Sequence of chain 1.B:
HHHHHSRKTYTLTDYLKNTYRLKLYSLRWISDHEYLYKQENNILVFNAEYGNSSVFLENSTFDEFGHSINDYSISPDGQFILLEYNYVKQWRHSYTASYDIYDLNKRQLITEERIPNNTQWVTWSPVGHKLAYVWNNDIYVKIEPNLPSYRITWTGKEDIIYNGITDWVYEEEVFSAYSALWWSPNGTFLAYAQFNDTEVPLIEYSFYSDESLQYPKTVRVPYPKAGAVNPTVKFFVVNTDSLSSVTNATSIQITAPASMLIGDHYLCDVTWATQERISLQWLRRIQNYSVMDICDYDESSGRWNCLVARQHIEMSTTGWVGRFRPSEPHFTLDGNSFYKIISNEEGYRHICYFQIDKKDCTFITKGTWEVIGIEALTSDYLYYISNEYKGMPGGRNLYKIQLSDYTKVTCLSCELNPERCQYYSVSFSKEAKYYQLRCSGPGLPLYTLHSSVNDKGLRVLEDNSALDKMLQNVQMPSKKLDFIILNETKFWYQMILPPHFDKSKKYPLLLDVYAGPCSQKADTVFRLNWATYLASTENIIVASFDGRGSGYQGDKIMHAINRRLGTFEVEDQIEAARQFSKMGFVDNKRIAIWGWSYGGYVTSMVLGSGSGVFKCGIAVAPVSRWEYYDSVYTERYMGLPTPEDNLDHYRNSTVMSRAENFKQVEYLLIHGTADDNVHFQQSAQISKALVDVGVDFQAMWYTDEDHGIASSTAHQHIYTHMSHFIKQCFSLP

This protein binds this small molecule.
Small molecule (SMILES): CC(=O)N[C@@H]1[C@@H](O)[C@H](O)[C@@H](CO)O[C@H]1O

Binding-site contacts:
Ligand atom C6 contacts residue GLN282 of chain 1.B at 3.7 Å.
Ligand atom C6 contacts residue GLU283 of chain 1.B at 3.0 Å.
Ligand atom O5 contacts residue GLN282 of chain 1.B at 3.5 Å.
Ligand atom C2 contacts residue THR195 of chain 1.B at 4.2 Å.
Ligand atom C3 contacts residue ASN193 of chain 1.B at 3.8 Å.
Ligand atom O6 contacts residue GLU283 of chain 1.B at 2.8 Å (salt-bridge).
Ligand atom C5 contacts residue ASN193 of chain 1.B at 3.7 Å.
Ligand atom C2 contacts residue ASN193 of chain 1.B at 2.4 Å.
Ligand atom N2 contacts residue ASN193 of chain 1.B at 2.9 Å (h-bond).
Ligand atom C3 contacts residue THR195 of chain 1.B at 4.4 Å.
Ligand atom C5 contacts residue GLU283 of chain 1.B at 4.4 Å.
Ligand atom O5 contacts residue ASN193 of chain 1.B at 2.4 Å (h-bond).
Ligand atom O6 contacts residue GLN282 of chain 1.B at 3.3 Å.
Ligand atom O5 contacts residue THR195 of chain 1.B at 3.6 Å.
Ligand atom C1 contacts residue GLN282 of chain 1.B at 4.3 Å.
Ligand atom C5 contacts residue GLN282 of chain 1.B at 4.2 Å.
Ligand atom O7 contacts residue ASN193 of chain 1.B at 3.5 Å (h-bond).
Ligand atom C7 contacts residue ASN193 of chain 1.B at 3.4 Å.
Ligand atom N2 contacts residue THR195 of chain 1.B at 4.4 Å.
Ligand atom C5 contacts residue THR195 of chain 1.B at 3.7 Å.
Ligand atom C1 contacts residue ASN193 of chain 1.B at 1.4 Å.
Ligand atom C1 contacts residue THR195 of chain 1.B at 3.2 Å.
Ligand atom C4 contacts residue ASN193 of chain 1.B at 4.2 Å.